Binding-site contacts:
Ligand atom C12 contacts residue LEU347 of chain 1.B at 3.8 Å (hydrophobic).
Ligand atom C7 contacts residue PHE277 of chain 1.B at 4.4 Å (hydrophobic).
Ligand atom C11 contacts residue PHE277 of chain 1.B at 4.2 Å (hydrophobic).
Ligand atom N3 contacts residue ALA278 of chain 1.B at 3.7 Å.
Ligand atom N3 contacts residue HEM1 of chain 1.K at 2.2 Å.
Ligand atom C11 contacts residue PHE186 of chain 1.B at 3.9 Å (hydrophobic).
Ligand atom C7 contacts residue LEU347 of chain 1.B at 4.2 Å (hydrophobic).
Ligand atom C8 contacts residue LEU347 of chain 1.B at 3.7 Å (hydrophobic).
Ligand atom C2 contacts residue ALA278 of chain 1.B at 3.4 Å (hydrophobic).
Ligand atom C4 contacts residue HEM1 of chain 1.K at 3.2 Å.
Ligand atom N1 contacts residue HEM1 of chain 1.K at 4.3 Å.
Ligand atom C9 contacts residue THR282 of chain 1.B at 4.4 Å.
Ligand atom C6 contacts residue GLU281 of chain 1.B at 4.5 Å.
Ligand atom O15 contacts residue PHE277 of chain 1.B at 3.7 Å.
Ligand atom C9 contacts residue VAL343 of chain 1.B at 4.1 Å (hydrophobic).
Ligand atom C9 contacts residue PHE186 of chain 1.B at 3.9 Å (hydrophobic).
Ligand atom C4 contacts residue LEU347 of chain 1.B at 4.2 Å (hydrophobic).
Ligand atom O15 contacts residue PHE186 of chain 1.B at 3.8 Å.
Ligand atom C4 contacts residue ALA278 of chain 1.B at 4.1 Å (hydrophobic).
Ligand atom C13 contacts residue LEU347 of chain 1.B at 4.2 Å (hydrophobic).
Ligand atom C14 contacts residue LEU189 of chain 1.B at 4.1 Å (hydrophobic).
Ligand atom C6 contacts residue ALA278 of chain 1.B at 3.5 Å (hydrophobic).
Ligand atom C13 contacts residue PHE95 of chain 1.B at 3.7 Å (hydrophobic).
Ligand atom C5 contacts residue ALA278 of chain 1.B at 4.0 Å (hydrophobic).
Ligand atom C6 contacts residue PHE277 of chain 1.B at 4.1 Å (hydrophobic).
Ligand atom N1 contacts residue THR282 of chain 1.B at 3.8 Å.
Ligand atom C14 contacts residue PHE85 of chain 1.B at 3.6 Å (hydrophobic).
Ligand atom C14 contacts residue PHE457 of chain 1.B at 3.7 Å (hydrophobic).
Ligand atom O10 contacts residue PHE186 of chain 1.B at 3.1 Å.
Ligand atom N3 contacts residue THR282 of chain 1.B at 4.3 Å.
Ligand atom C14 contacts residue PHE95 of chain 1.B at 3.8 Å (hydrophobic).
Ligand atom C2 contacts residue HEM1 of chain 1.K at 3.1 Å.
Ligand atom N1 contacts residue ALA278 of chain 1.B at 3.6 Å.
Ligand atom O10 contacts residue PHE277 of chain 1.B at 4.5 Å.
Ligand atom O15 contacts residue LEU189 of chain 1.B at 3.8 Å.
Ligand atom C2 contacts residue THR282 of chain 1.B at 3.1 Å.
Ligand atom C6 contacts residue THR282 of chain 1.B at 3.6 Å.
Ligand atom C5 contacts residue HEM1 of chain 1.K at 4.3 Å.

Sequence of chain 1.B:
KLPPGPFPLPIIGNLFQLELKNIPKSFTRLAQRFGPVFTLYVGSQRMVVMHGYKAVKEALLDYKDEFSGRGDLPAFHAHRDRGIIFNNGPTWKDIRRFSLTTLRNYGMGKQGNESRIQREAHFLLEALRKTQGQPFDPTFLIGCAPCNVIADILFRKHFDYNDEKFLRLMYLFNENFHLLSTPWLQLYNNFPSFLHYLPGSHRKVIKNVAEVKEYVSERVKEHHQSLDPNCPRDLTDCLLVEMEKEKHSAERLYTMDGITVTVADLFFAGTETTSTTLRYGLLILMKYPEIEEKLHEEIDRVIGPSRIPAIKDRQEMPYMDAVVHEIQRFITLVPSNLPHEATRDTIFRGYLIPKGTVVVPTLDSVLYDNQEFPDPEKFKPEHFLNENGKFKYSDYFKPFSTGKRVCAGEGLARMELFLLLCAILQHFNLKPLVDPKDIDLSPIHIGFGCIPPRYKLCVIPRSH

A small-molecule ligand and the protein it binds are described below.
Small molecule (SMILES): CC[C@@H]1C(=O)OC[C@@H]1Cc1cncn1C